A small-molecule ligand and the protein it binds are described below.
Small molecule (SMILES): CC(C)Oc1cccc(NC(=O)c2ccccc2C(F)(F)F)c1

Binding-site contacts:
Ligand atom C9 contacts residue PRO193 of chain 1.B at 3.8 Å (hydrophobic).
Ligand atom F1 contacts residue TYR107 of chain 1.D at 3.3 Å.
Ligand atom C3 contacts residue TYR107 of chain 1.D at 3.7 Å (hydrophobic).
Ligand atom F3 contacts residue SER194 of chain 1.B at 3.9 Å.
Ligand atom C4 contacts residue ARG76 of chain 1.C at 3.7 Å.
Ligand atom F3 contacts residue ASP106 of chain 1.D at 2.8 Å.
Ligand atom C16 contacts residue TRP69 of chain 1.C at 3.4 Å (hydrophobic).
Ligand atom C10 contacts residue PRO193 of chain 1.B at 3.7 Å (hydrophobic).
Ligand atom F2 contacts residue PRO193 of chain 1.B at 3.5 Å.
Ligand atom O2 contacts residue TRP196 of chain 1.B at 3.5 Å.
Ligand atom C5 contacts residue SER72 of chain 1.C at 3.4 Å.
Ligand atom C11 contacts residue TRP69 of chain 1.C at 3.9 Å (hydrophobic).
Ligand atom C6 contacts residue HIS240 of chain 1.B at 3.8 Å.
Ligand atom O2 contacts residue PRO193 of chain 1.B at 3.9 Å.
Ligand atom C6 contacts residue HEM1 of chain 1.N at 3.7 Å.
Ligand atom C5 contacts residue ARG76 of chain 1.C at 3.5 Å.
Ligand atom O1 contacts residue TYR107 of chain 1.D at 3.1 Å (h-bond).
Ligand atom O1 contacts residue TRP197 of chain 1.B at 3.1 Å (h-bond).
Ligand atom F2 contacts residue ILE242 of chain 1.B at 3.6 Å.
Ligand atom C1 contacts residue ASP106 of chain 1.D at 3.7 Å.
Ligand atom F3 contacts residue HIS240 of chain 1.B at 3.7 Å.
Ligand atom C6 contacts residue ARG76 of chain 1.C at 3.4 Å.
Ligand atom C17 contacts residue TYR63 of chain 1.C at 3.9 Å (hydrophobic).
Ligand atom C1 contacts residue ARG76 of chain 1.C at 3.4 Å.
Ligand atom F2 contacts residue SER194 of chain 1.B at 3.7 Å.
Ligand atom F1 contacts residue ARG76 of chain 1.C at 3.0 Å.
Ligand atom C17 contacts residue TRP69 of chain 1.C at 3.6 Å (hydrophobic).
Ligand atom C7 contacts residue ARG76 of chain 1.C at 3.1 Å.
Ligand atom F3 contacts residue ARG76 of chain 1.C at 3.6 Å.
Ligand atom C7 contacts residue HIS240 of chain 1.B at 3.5 Å.
Ligand atom C16 contacts residue TYR63 of chain 1.C at 3.7 Å (hydrophobic).
Ligand atom C14 contacts residue TRP197 of chain 1.B at 3.7 Å (hydrophobic).
Ligand atom C15 contacts residue TRP69 of chain 1.C at 3.2 Å (hydrophobic).
Ligand atom C3 contacts residue ARG76 of chain 1.C at 3.7 Å.
Ligand atom F1 contacts residue TRP197 of chain 1.B at 3.3 Å.
Ligand atom C12 contacts residue LEU60 of chain 1.C at 3.9 Å (hydrophobic).
Ligand atom C8 contacts residue TYR107 of chain 1.D at 3.6 Å (hydrophobic).
Ligand atom C16 contacts residue ASN244 of chain 1.B at 3.7 Å.
Ligand atom F1 contacts residue ASP106 of chain 1.D at 3.6 Å.
Ligand atom C2 contacts residue ARG76 of chain 1.C at 3.1 Å.

Sequence of chain 1.C:
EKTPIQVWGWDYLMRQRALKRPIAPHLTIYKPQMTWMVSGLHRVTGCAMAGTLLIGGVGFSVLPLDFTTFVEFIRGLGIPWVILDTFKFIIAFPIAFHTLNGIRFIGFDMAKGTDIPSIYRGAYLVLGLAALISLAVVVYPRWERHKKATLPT

Sequence of chain 1.B:
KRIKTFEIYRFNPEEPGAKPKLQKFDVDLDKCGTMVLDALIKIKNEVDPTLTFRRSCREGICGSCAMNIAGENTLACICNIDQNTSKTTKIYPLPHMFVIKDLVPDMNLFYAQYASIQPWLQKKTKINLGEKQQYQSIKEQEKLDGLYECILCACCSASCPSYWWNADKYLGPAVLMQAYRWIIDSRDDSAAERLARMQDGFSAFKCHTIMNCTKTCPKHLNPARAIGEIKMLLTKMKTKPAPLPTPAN

Sequence of chain 1.D:
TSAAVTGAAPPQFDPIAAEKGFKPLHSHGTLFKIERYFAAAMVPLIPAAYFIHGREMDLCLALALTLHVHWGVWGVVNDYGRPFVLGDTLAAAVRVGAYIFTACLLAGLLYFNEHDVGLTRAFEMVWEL